Sequence of chain 1.E:
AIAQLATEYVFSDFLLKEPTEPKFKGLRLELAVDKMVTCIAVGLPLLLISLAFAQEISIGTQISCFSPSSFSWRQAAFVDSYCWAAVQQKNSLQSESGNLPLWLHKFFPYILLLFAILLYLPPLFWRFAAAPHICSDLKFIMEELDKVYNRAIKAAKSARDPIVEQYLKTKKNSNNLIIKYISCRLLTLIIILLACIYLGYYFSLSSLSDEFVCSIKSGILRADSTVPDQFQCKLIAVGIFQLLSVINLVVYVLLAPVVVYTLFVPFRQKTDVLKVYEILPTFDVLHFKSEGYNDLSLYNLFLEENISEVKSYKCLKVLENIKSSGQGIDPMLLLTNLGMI

The small molecule below binds the protein below.
Small molecule (SMILES): CC(C)CCC[C@@H](C)[C@H]1CC[C@H]2[C@@H]3CC=C4C[C@@H](O)CC[C@]4(C)[C@H]3CC[C@]12C

Binding-site contacts:
Ligand atom C7 contacts residue TYR233 of chain 1.E at 4.5 Å (hydrophobic).
Ligand atom C16 contacts residue TYR233 of chain 1.E at 4.1 Å (hydrophobic).
Ligand atom C24 contacts residue LEU226 of chain 1.E at 4.2 Å (hydrophobic).
Ligand atom C7 contacts residue CLR1 of chain 1.RA at 3.8 Å.
Ligand atom C27 contacts residue LEU226 of chain 1.E at 4.3 Å (hydrophobic).
Ligand atom C25 contacts residue LEU226 of chain 1.E at 4.1 Å (hydrophobic).
Ligand atom C27 contacts residue PTY1 of chain 1.NA at 3.2 Å.
Ligand atom C6 contacts residue CLR1 of chain 1.RA at 4.3 Å.
Ligand atom C21 contacts residue TYR230 of chain 1.E at 3.4 Å (hydrophobic).
Ligand atom C12 contacts residue LEU101 of chain 1.E at 4.5 Å (hydrophobic).
Ligand atom C15 contacts residue CLR1 of chain 1.RA at 4.2 Å.
Ligand atom C26 contacts residue PTY1 of chain 1.NA at 4.3 Å.
Ligand atom C25 contacts residue PTY1 of chain 1.NA at 4.2 Å.
Ligand atom C21 contacts residue PTY1 of chain 1.NA at 3.5 Å.
Ligand atom C9 contacts residue LEU101 of chain 1.E at 4.5 Å (hydrophobic).
Ligand atom C24 contacts residue PTY1 of chain 1.NA at 4.4 Å.
Ligand atom C11 contacts residue PTY1 of chain 1.NA at 3.4 Å.
Ligand atom C11 contacts residue LEU101 of chain 1.E at 4.3 Å (hydrophobic).
Ligand atom C1 contacts residue PTY1 of chain 1.NA at 3.9 Å.
Ligand atom C15 contacts residue TYR233 of chain 1.E at 4.2 Å (hydrophobic).
Ligand atom C23 contacts residue ILE229 of chain 1.E at 4.5 Å (hydrophobic).
Ligand atom C24 contacts residue TYR230 of chain 1.E at 4.1 Å (hydrophobic).
Ligand atom C27 contacts residue PHE116 of chain 1.E at 3.9 Å (hydrophobic).
Ligand atom C1 contacts residue LEU101 of chain 1.E at 4.0 Å (hydrophobic).
Ligand atom C22 contacts residue ILE229 of chain 1.E at 4.0 Å (hydrophobic).
Ligand atom C17 contacts residue TYR233 of chain 1.E at 4.3 Å (hydrophobic).
Ligand atom C2 contacts residue PTY1 of chain 1.NA at 4.3 Å.
Ligand atom C12 contacts residue PTY1 of chain 1.NA at 3.2 Å.
Ligand atom C20 contacts residue PTY1 of chain 1.NA at 3.9 Å.
Ligand atom O1 contacts residue PTY1 of chain 1.NA at 4.0 Å.